Binding-site contacts:
Ligand atom C5 contacts residue GLU242 of chain 1.A at 4.1 Å.
Ligand atom C6 contacts residue THR184 of chain 1.A at 3.3 Å.
Ligand atom O3 contacts residue TRP239 of chain 1.A at 4.4 Å.
Ligand atom O4 contacts residue HIS172 of chain 1.A at 2.8 Å (h-bond).
Ligand atom O1 contacts residue SER174 of chain 1.A at 3.9 Å.
Ligand atom C1 contacts residue HIS172 of chain 1.A at 3.9 Å.
Ligand atom C3 contacts residue UDP1 of chain 1.B at 3.5 Å.
Ligand atom C5 contacts residue TRP239 of chain 1.A at 3.7 Å (hydrophobic).
Ligand atom C6 contacts residue HIS172 of chain 1.A at 4.0 Å.
Ligand atom C4 contacts residue HIS172 of chain 1.A at 4.0 Å.
Ligand atom C6 contacts residue TRP239 of chain 1.A at 3.6 Å (hydrophobic).
Ligand atom O4 contacts residue GLU242 of chain 1.A at 2.7 Å (salt-bridge).
Ligand atom O6 contacts residue THR184 of chain 1.A at 2.7 Å (h-bond).
Ligand atom C6 contacts residue GLU242 of chain 1.A at 3.6 Å.
Ligand atom O3 contacts residue UDP1 of chain 1.B at 2.5 Å (h-bond).
Ligand atom C4 contacts residue TRP239 of chain 1.A at 3.5 Å (hydrophobic).
Ligand atom O5 contacts residue HIS172 of chain 1.A at 3.2 Å (h-bond).
Ligand atom O6 contacts residue TYR203 of chain 1.A at 4.5 Å.
Ligand atom C2 contacts residue UDP1 of chain 1.B at 4.2 Å.
Ligand atom O1 contacts residue HIS172 of chain 1.A at 3.7 Å.
Ligand atom C5 contacts residue HIS172 of chain 1.A at 3.9 Å.
Ligand atom C6 contacts residue PHE175 of chain 1.A at 4.0 Å (hydrophobic).
Ligand atom O6 contacts residue TRP239 of chain 1.A at 3.4 Å (h-bond).
Ligand atom O2 contacts residue UDP1 of chain 1.B at 4.0 Å.
Ligand atom O6 contacts residue PHE175 of chain 1.A at 3.5 Å.
Ligand atom C4 contacts residue GLU242 of chain 1.A at 3.4 Å.
Ligand atom C2 contacts residue HIS172 of chain 1.A at 3.8 Å.
Ligand atom C6 contacts residue TYR203 of chain 1.A at 3.8 Å (hydrophobic).
Ligand atom O5 contacts residue PHE175 of chain 1.A at 4.1 Å.
Ligand atom C3 contacts residue TRP239 of chain 1.A at 3.8 Å (hydrophobic).

Sequence of chain 1.A:
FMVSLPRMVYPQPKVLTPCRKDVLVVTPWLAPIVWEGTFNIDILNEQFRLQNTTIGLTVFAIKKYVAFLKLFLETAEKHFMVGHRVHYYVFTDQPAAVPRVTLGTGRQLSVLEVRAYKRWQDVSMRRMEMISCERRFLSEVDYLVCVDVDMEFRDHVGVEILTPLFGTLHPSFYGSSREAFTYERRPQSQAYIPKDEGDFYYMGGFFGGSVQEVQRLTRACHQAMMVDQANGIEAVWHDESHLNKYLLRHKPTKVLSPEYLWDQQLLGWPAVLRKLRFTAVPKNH

This protein binds this small molecule.
Small molecule (SMILES): OC[C@H]1O[C@@H](O)[C@H](O)[C@@H](O)[C@H]1O